A protein and the small-molecule ligand that binds it are described below.
Small molecule (SMILES): O=C(O)CCC(=O)C(=O)O

Sequence of chain 1.A:
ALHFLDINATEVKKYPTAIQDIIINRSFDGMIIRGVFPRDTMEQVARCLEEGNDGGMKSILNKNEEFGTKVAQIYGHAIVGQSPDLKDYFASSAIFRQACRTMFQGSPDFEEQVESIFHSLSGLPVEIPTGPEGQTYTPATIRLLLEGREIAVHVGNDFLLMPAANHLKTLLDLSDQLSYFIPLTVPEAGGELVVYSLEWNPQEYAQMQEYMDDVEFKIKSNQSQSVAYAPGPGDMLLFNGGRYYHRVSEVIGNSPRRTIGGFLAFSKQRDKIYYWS

Binding-site contacts:
Ligand atom O1 contacts residue PHE277 of chain 1.A at 3.9 Å.
Ligand atom C5 contacts residue PHE216 of chain 1.A at 3.9 Å (hydrophobic).
Ligand atom O2 contacts residue PHE277 of chain 1.A at 3.5 Å.
Ligand atom O3 contacts residue THR297 of chain 1.A at 2.6 Å (h-bond).
Ligand atom O4 contacts residue THR297 of chain 1.A at 3.7 Å.
Ligand atom O3 contacts residue PHE216 of chain 1.A at 3.9 Å.
Ligand atom C3 contacts residue VAL286 of chain 1.A at 3.8 Å (hydrophobic).
Ligand atom O1 contacts residue NO1 of chain 1.H at 2.9 Å (h-bond).
Ligand atom O2 contacts residue PHE216 of chain 1.A at 3.2 Å.
Ligand atom C5 contacts residue ARG295 of chain 1.A at 3.8 Å.
Ligand atom O1 contacts residue FE21 of chain 1.D at 2.2 Å.
Ligand atom O5 contacts residue NO1 of chain 1.H at 2.9 Å (h-bond).
Ligand atom O2 contacts residue NO1 of chain 1.H at 4.1 Å.
Ligand atom O4 contacts residue PHE216 of chain 1.A at 3.9 Å.
Ligand atom C2 contacts residue NO1 of chain 1.H at 3.0 Å.
Ligand atom C2 contacts residue FE21 of chain 1.D at 2.9 Å.
Ligand atom C4 contacts residue ARG178 of chain 1.A at 3.2 Å.
Ligand atom C4 contacts residue NO1 of chain 1.H at 3.4 Å.
Ligand atom C1 contacts residue FE21 of chain 1.D at 2.9 Å.
Ligand atom C1 contacts residue SER214 of chain 1.A at 3.6 Å.
Ligand atom O4 contacts residue VAL286 of chain 1.A at 3.8 Å.
Ligand atom O1 contacts residue SER214 of chain 1.A at 2.6 Å (h-bond).
Ligand atom O3 contacts residue ARG295 of chain 1.A at 4.1 Å.
Ligand atom O5 contacts residue HIS284 of chain 1.A at 3.0 Å (h-bond).
Ligand atom C2 contacts residue HIS284 of chain 1.A at 3.6 Å.
Ligand atom C1 contacts residue HIS284 of chain 1.A at 3.5 Å.
Ligand atom O3 contacts residue ARG178 of chain 1.A at 2.9 Å (salt-bridge).
Ligand atom O1 contacts residue HIS284 of chain 1.A at 3.0 Å (h-bond).
Ligand atom C5 contacts residue ARG178 of chain 1.A at 3.5 Å.
Ligand atom C3 contacts residue NO1 of chain 1.H at 3.8 Å.
Ligand atom O5 contacts residue HIS189 of chain 1.A at 2.9 Å (h-bond).
Ligand atom C1 contacts residue PHE277 of chain 1.A at 3.9 Å (hydrophobic).
Ligand atom O2 contacts residue SER214 of chain 1.A at 3.5 Å.
Ligand atom C5 contacts residue THR297 of chain 1.A at 3.5 Å.
Ligand atom C3 contacts residue LEU228 of chain 1.A at 4.1 Å (hydrophobic).
Ligand atom C2 contacts residue HIS189 of chain 1.A at 4.1 Å.
Ligand atom C1 contacts residue NO1 of chain 1.H at 3.2 Å.
Ligand atom O4 contacts residue ARG295 of chain 1.A at 2.8 Å (salt-bridge).
Ligand atom O5 contacts residue FE21 of chain 1.D at 2.2 Å.
Ligand atom O2 contacts residue FE21 of chain 1.D at 4.1 Å.